Binding-site contacts:
Ligand atom N3 contacts residue ILE216 of chain 1.D at 3.8 Å.
Ligand atom CAF contacts residue VAL34 of chain 1.D at 4.1 Å (hydrophobic).
Ligand atom C6 contacts residue ILE102 of chain 1.D at 4.0 Å (hydrophobic).
Ligand atom N1 contacts residue PHE54 of chain 1.D at 3.6 Å.
Ligand atom CAF contacts residue ASP32 of chain 1.D at 3.4 Å.
Ligand atom C2 contacts residue ILE102 of chain 1.D at 3.7 Å (hydrophobic).
Ligand atom C6 contacts residue ILE216 of chain 1.D at 4.0 Å (hydrophobic).
Ligand atom CAB contacts residue LYS56 of chain 1.D at 4.1 Å.
Ligand atom C2 contacts residue PHE54 of chain 1.D at 3.5 Å (hydrophobic).
Ligand atom C6 contacts residue PHE54 of chain 1.D at 3.6 Å (hydrophobic).
Ligand atom CAM contacts residue ILE216 of chain 1.D at 3.9 Å (hydrophobic).
Ligand atom C4 contacts residue PHE54 of chain 1.D at 3.6 Å (hydrophobic).
Ligand atom CAG contacts residue GLY104 of chain 1.D at 3.5 Å.
Ligand atom CAK contacts residue PHE54 of chain 1.D at 3.6 Å (hydrophobic).
Ligand atom NAD contacts residue ILE206 of chain 1.D at 3.9 Å.
Ligand atom CAE contacts residue ASP32 of chain 1.D at 3.3 Å.
Ligand atom CAU contacts residue PHE54 of chain 1.D at 4.0 Å (hydrophobic).
Ligand atom CAS contacts residue ILE216 of chain 1.D at 3.4 Å (hydrophobic).
Ligand atom NAD contacts residue ILE102 of chain 1.D at 3.2 Å (h-bond).
Ligand atom CAC contacts residue PHE54 of chain 1.D at 3.5 Å (hydrophobic).
Ligand atom C2 contacts residue PRO83 of chain 1.D at 4.0 Å (hydrophobic).
Ligand atom CAF contacts residue PHE54 of chain 1.D at 3.6 Å (hydrophobic).
Ligand atom N3 contacts residue PHE54 of chain 1.D at 3.4 Å.
Ligand atom N1 contacts residue ILE216 of chain 1.D at 3.8 Å.
Ligand atom CAC contacts residue ILE41 of chain 1.D at 4.0 Å (hydrophobic).
Ligand atom C5 contacts residue PHE54 of chain 1.D at 3.6 Å (hydrophobic).
Ligand atom C4 contacts residue ILE216 of chain 1.D at 3.7 Å (hydrophobic).
Ligand atom C2 contacts residue THR100 of chain 1.D at 4.0 Å.
Ligand atom CAB contacts residue ASP217 of chain 1.D at 3.8 Å.
Ligand atom C2 contacts residue ALA101 of chain 1.D at 3.8 Å (hydrophobic).
Ligand atom C5 contacts residue ILE216 of chain 1.D at 3.6 Å (hydrophobic).
Ligand atom N1 contacts residue ILE102 of chain 1.D at 3.0 Å (h-bond).
Ligand atom NAP contacts residue ILE216 of chain 1.D at 3.4 Å.
Ligand atom CAA contacts residue ILE41 of chain 1.D at 3.6 Å (hydrophobic).
Ligand atom N1 contacts residue ALA101 of chain 1.D at 3.7 Å.
Ligand atom NAX contacts residue ILE216 of chain 1.D at 3.6 Å.
Ligand atom CAE contacts residue ARG43 of chain 1.D at 3.9 Å.
Ligand atom CAA contacts residue VAL34 of chain 1.D at 4.1 Å (hydrophobic).
Ligand atom CAE contacts residue PHE54 of chain 1.D at 4.1 Å (hydrophobic).
Ligand atom C2 contacts residue ILE216 of chain 1.D at 3.7 Å (hydrophobic).

The protein below binds the small molecule below.
Small molecule (SMILES): CC(C)(C)n1nc(Cc2cccc3ccccc23)c2c(N)ncnc21

Sequence of chain 1.D:
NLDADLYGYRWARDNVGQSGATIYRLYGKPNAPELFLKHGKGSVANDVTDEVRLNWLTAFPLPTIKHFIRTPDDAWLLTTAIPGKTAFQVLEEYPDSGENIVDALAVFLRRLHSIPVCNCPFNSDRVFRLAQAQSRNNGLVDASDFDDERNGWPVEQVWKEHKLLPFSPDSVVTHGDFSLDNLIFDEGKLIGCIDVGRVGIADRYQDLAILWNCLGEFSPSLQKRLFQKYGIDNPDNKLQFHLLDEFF